Binding-site contacts:
Ligand atom O5 contacts residue CYS1069 of chain 1.B at 4.4 Å.
Ligand atom C4 contacts residue ASN1121 of chain 1.B at 4.2 Å.
Ligand atom O7 contacts residue ASN1121 of chain 1.B at 3.7 Å.
Ligand atom C1 contacts residue ASN1121 of chain 1.B at 1.4 Å.
Ligand atom C7 contacts residue ASN1121 of chain 1.B at 3.5 Å.
Ligand atom N2 contacts residue ASN1121 of chain 1.B at 2.9 Å (h-bond).
Ligand atom C3 contacts residue ASN1121 of chain 1.B at 3.8 Å.
Ligand atom C5 contacts residue ASN1121 of chain 1.B at 3.7 Å.
Ligand atom O5 contacts residue ASN1121 of chain 1.B at 2.4 Å (h-bond).
Ligand atom C2 contacts residue ASN1121 of chain 1.B at 2.4 Å.

Sequence of chain 1.B:
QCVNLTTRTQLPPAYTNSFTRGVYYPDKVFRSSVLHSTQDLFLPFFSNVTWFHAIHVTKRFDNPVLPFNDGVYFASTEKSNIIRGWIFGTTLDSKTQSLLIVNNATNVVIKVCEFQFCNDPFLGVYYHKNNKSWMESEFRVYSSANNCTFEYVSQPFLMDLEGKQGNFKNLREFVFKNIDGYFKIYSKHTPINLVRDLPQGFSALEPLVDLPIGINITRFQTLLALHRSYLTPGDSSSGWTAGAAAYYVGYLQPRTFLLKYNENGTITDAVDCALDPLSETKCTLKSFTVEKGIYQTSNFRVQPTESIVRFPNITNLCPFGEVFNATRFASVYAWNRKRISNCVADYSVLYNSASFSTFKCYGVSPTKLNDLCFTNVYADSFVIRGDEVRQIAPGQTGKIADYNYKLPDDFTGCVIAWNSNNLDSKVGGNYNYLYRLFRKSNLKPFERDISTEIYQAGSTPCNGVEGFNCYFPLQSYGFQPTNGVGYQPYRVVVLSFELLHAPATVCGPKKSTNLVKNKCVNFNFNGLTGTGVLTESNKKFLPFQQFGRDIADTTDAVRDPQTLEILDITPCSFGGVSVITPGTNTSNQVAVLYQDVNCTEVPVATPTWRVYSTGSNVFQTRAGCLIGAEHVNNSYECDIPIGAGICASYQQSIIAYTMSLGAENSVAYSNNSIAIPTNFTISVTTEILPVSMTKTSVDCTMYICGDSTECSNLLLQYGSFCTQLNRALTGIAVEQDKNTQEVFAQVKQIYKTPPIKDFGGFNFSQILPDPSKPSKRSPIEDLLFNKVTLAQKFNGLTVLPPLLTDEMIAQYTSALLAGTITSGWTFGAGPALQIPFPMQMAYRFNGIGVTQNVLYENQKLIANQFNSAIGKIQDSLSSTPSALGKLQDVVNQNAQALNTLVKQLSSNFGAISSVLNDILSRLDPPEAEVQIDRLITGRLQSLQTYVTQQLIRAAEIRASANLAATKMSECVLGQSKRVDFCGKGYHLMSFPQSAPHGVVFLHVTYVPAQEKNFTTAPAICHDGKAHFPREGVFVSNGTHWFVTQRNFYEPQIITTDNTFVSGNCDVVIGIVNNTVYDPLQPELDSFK

A protein and the small-molecule ligand that binds it are described below.
Small molecule (SMILES): CC(=O)N[C@H]1[C@H](O[C@H]2[C@H](O)[C@@H](NC(C)=O)CO[C@@H]2CO)O[C@H](CO)[C@@H](O)[C@@H]1O